The protein below binds the small molecule below.
Small molecule (SMILES): CC(=O)N[C@@H]1[C@@H](O)[C@H](O)[C@@H](CO)O[C@H]1O

Sequence of chain 1.A:
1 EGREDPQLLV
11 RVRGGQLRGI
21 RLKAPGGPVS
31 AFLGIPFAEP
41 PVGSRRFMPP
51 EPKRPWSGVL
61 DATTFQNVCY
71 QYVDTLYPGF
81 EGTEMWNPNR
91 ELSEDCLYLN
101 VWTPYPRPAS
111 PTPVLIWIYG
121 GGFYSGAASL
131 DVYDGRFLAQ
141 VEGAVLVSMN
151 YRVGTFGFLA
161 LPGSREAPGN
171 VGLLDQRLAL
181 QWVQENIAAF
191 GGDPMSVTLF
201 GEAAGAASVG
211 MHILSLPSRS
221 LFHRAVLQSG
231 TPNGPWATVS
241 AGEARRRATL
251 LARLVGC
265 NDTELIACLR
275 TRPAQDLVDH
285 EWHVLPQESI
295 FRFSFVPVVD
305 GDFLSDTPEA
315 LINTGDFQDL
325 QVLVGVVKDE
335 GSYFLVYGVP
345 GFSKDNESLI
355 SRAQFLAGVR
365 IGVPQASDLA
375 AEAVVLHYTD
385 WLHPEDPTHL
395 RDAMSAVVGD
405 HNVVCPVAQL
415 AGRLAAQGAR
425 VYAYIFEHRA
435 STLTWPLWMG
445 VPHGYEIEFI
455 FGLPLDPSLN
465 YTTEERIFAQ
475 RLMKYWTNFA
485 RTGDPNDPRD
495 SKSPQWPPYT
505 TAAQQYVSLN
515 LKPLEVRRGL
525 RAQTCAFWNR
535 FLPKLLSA

Binding-site contacts:
Ligand atom C8 contacts residue SER462 of chain 1.A at 3.5 Å.
Ligand atom C1 contacts residue ASN464 of chain 1.A at 1.4 Å.
Ligand atom C3 contacts residue ASN464 of chain 1.A at 3.7 Å.
Ligand atom C5 contacts residue ASN464 of chain 1.A at 3.7 Å.
Ligand atom C2 contacts residue ASN464 of chain 1.A at 2.3 Å.
Ligand atom C4 contacts residue ASN464 of chain 1.A at 4.2 Å.
Ligand atom N2 contacts residue SER462 of chain 1.A at 3.5 Å (h-bond).
Ligand atom C2 contacts residue SER462 of chain 1.A at 4.5 Å.
Ligand atom C8 contacts residue LEU463 of chain 1.A at 3.8 Å (hydrophobic).
Ligand atom N2 contacts residue ASN464 of chain 1.A at 2.8 Å (h-bond).
Ligand atom O5 contacts residue ASN464 of chain 1.A at 2.4 Å (h-bond).
Ligand atom C7 contacts residue ASN464 of chain 1.A at 3.4 Å.
Ligand atom O7 contacts residue ASN464 of chain 1.A at 3.8 Å.
Ligand atom C8 contacts residue ASN464 of chain 1.A at 4.2 Å.
Ligand atom C1 contacts residue SER462 of chain 1.A at 4.2 Å.
Ligand atom C7 contacts residue SER462 of chain 1.A at 4.0 Å.